The small molecule below binds the protein below.
Small molecule (SMILES): Nc1ccn([C@H]2C[C@H](O[P](=O)(O)OC[C@H]3O[C@@H](n4cnc5c(N)ncnc54)C[C@@H]3O)[C@@H](CO)O2)c(=O)n1

Sequence of chain 33.A:
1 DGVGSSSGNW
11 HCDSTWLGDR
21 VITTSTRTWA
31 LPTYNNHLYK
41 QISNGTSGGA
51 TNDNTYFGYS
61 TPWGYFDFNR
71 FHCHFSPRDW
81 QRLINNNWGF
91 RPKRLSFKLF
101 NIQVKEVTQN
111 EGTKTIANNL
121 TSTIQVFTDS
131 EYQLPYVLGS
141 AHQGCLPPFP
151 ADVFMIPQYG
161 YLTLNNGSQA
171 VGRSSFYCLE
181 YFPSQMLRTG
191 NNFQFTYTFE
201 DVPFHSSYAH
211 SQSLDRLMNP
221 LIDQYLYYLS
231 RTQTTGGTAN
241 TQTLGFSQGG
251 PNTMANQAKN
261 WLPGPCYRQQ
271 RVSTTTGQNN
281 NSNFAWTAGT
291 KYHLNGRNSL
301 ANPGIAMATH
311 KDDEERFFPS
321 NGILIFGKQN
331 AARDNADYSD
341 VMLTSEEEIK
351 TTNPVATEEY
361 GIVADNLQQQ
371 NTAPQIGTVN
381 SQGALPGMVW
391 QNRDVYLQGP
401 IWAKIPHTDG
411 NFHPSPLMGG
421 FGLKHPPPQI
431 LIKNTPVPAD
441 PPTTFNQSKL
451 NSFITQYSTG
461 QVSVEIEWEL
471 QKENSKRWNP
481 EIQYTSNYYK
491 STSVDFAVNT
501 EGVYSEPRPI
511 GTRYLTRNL

Sequence of chain 6.A:
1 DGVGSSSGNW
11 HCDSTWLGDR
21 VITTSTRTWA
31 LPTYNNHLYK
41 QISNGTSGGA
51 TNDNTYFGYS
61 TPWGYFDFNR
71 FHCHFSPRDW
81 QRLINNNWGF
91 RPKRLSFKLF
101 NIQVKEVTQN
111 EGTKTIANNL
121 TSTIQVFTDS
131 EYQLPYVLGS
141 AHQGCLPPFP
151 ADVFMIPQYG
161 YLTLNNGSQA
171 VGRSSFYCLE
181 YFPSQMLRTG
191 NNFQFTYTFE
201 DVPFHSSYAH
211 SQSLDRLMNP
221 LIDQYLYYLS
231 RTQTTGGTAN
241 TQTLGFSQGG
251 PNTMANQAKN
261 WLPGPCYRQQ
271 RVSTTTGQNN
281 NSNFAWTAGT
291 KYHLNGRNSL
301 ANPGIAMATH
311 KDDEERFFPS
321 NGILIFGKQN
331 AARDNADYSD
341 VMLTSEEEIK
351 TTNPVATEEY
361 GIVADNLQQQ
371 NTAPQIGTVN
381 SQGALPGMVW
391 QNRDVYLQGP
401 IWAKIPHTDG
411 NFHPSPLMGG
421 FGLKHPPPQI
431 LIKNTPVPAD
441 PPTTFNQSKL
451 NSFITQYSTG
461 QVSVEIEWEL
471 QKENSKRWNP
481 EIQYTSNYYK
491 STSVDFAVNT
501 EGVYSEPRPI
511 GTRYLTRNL

Binding-site contacts:
Ligand atom C5 contacts residue VAL202 of chain 33.A at 3.6 Å (hydrophobic).
Ligand atom N7 contacts residue PRO203 of chain 33.A at 4.1 Å.
Ligand atom N3 contacts residue ASP201 of chain 33.A at 4.2 Å.
Ligand atom OP2 contacts residue ASP409 of chain 6.A at 3.2 Å (salt-bridge).
Ligand atom C4 contacts residue VAL202 of chain 33.A at 3.7 Å (hydrophobic).
Ligand atom N7 contacts residue SER415 of chain 33.A at 3.9 Å.
Ligand atom C2 contacts residue GLY422 of chain 33.A at 3.2 Å.
Ligand atom N7 contacts residue ASN392 of chain 33.A at 4.2 Å.
Ligand atom O3' contacts residue PRO414 of chain 33.A at 4.2 Å.
Ligand atom C4 contacts residue PRO203 of chain 33.A at 4.0 Å (hydrophobic).
Ligand atom N4 contacts residue ASP201 of chain 33.A at 2.6 Å.
Ligand atom C5 contacts residue ASP201 of chain 33.A at 3.3 Å.
Ligand atom C4 contacts residue ASP201 of chain 33.A at 3.5 Å.
Ligand atom N6 contacts residue GLY422 of chain 33.A at 3.3 Å (h-bond).
Ligand atom N6 contacts residue VAL202 of chain 33.A at 4.2 Å.
Ligand atom N6 contacts residue PHE421 of chain 33.A at 3.8 Å.
Ligand atom C8 contacts residue HIS413 of chain 33.A at 3.9 Å.
Ligand atom N6 contacts residue SER415 of chain 33.A at 3.8 Å.
Ligand atom C5 contacts residue ARG91 of chain 33.A at 4.2 Å.
Ligand atom N1 contacts residue PRO203 of chain 33.A at 4.2 Å.
Ligand atom C5 contacts residue PRO203 of chain 33.A at 4.0 Å (hydrophobic).
Ligand atom C6 contacts residue PRO203 of chain 33.A at 4.0 Å (hydrophobic).
Ligand atom C5 contacts residue PRO203 of chain 33.A at 3.8 Å (hydrophobic).
Ligand atom C6 contacts residue PRO203 of chain 33.A at 4.0 Å (hydrophobic).
Ligand atom C2 contacts residue PRO203 of chain 33.A at 4.0 Å (hydrophobic).
Ligand atom C2' contacts residue PRO414 of chain 33.A at 3.6 Å (hydrophobic).
Ligand atom C6 contacts residue GLY422 of chain 33.A at 3.7 Å.
Ligand atom C2 contacts residue VAL202 of chain 33.A at 4.1 Å (hydrophobic).
Ligand atom C4 contacts residue PRO203 of chain 33.A at 4.1 Å (hydrophobic).
Ligand atom C6 contacts residue SER415 of chain 33.A at 4.1 Å.
Ligand atom N1 contacts residue VAL202 of chain 33.A at 3.5 Å.
Ligand atom C2' contacts residue HIS413 of chain 33.A at 3.7 Å.
Ligand atom N1 contacts residue PRO203 of chain 33.A at 3.8 Å.
Ligand atom N6 contacts residue GLY420 of chain 33.A at 3.7 Å.
Ligand atom N1 contacts residue GLY422 of chain 33.A at 2.9 Å (h-bond).
Ligand atom N7 contacts residue HIS413 of chain 33.A at 4.2 Å.
Ligand atom C2' contacts residue PRO203 of chain 33.A at 3.3 Å (hydrophobic).
Ligand atom N4 contacts residue VAL202 of chain 33.A at 2.9 Å (h-bond).
Ligand atom C1' contacts residue PRO203 of chain 33.A at 4.1 Å (hydrophobic).
Ligand atom C6 contacts residue VAL202 of chain 33.A at 4.1 Å (hydrophobic).